Binding-site contacts:
Ligand atom C16 contacts residue LEU50 of chain 1.A at 3.9 Å (hydrophobic).
Ligand atom C16 contacts residue THR51 of chain 1.A at 3.9 Å.
Ligand atom C20 contacts residue MET47 of chain 1.A at 3.9 Å (hydrophobic).
Ligand atom C20 contacts residue MET125 of chain 1.A at 3.8 Å (hydrophobic).
Ligand atom C8 contacts residue ALA54 of chain 1.A at 3.9 Å (hydrophobic).
Ligand atom O1 contacts residue GLU57 of chain 1.A at 2.6 Å (salt-bridge).
Ligand atom O4 contacts residue LEU229 of chain 1.A at 3.6 Å.
Ligand atom C9 contacts residue PHE108 of chain 1.A at 3.8 Å (hydrophobic).
Ligand atom C13 contacts residue LEU229 of chain 1.A at 4.1 Å (hydrophobic).
Ligand atom O3 contacts residue THR51 of chain 1.A at 4.0 Å.
Ligand atom C16 contacts residue MET47 of chain 1.A at 3.8 Å (hydrophobic).
Ligand atom C6 contacts residue GLU57 of chain 1.A at 3.4 Å.
Ligand atom C10 contacts residue PHE108 of chain 1.A at 4.0 Å (hydrophobic).
Ligand atom C6 contacts residue LEU91 of chain 1.A at 4.0 Å (hydrophobic).
Ligand atom O4 contacts residue GLY225 of chain 1.A at 3.6 Å (h-bond).
Ligand atom O2 contacts residue LEU50 of chain 1.A at 3.6 Å.
Ligand atom C21 contacts residue HIS228 of chain 1.A at 3.4 Å.
Ligand atom C15 contacts residue MET47 of chain 1.A at 3.8 Å (hydrophobic).
Ligand atom C12 contacts residue ALA54 of chain 1.A at 3.6 Å (hydrophobic).
Ligand atom C13 contacts residue ALA54 of chain 1.A at 3.5 Å (hydrophobic).
Ligand atom C15 contacts residue THR51 of chain 1.A at 3.4 Å.
Ligand atom C11 contacts residue LEU50 of chain 1.A at 3.9 Å (hydrophobic).
Ligand atom C5 contacts residue LEU91 of chain 1.A at 3.8 Å (hydrophobic).
Ligand atom C3 contacts residue PHE108 of chain 1.A at 3.8 Å (hydrophobic).
Ligand atom O4 contacts residue HIS228 of chain 1.A at 3.0 Å (h-bond).
Ligand atom C3 contacts residue LEU95 of chain 1.A at 3.7 Å (hydrophobic).
Ligand atom C15 contacts residue LEU229 of chain 1.A at 3.9 Å (hydrophobic).
Ligand atom C22 contacts residue LEU229 of chain 1.A at 3.9 Å (hydrophobic).
Ligand atom C1 contacts residue MET92 of chain 1.A at 3.6 Å (hydrophobic).
Ligand atom C2 contacts residue PHE108 of chain 1.A at 4.0 Å (hydrophobic).
Ligand atom O1 contacts residue ARG98 of chain 1.A at 3.3 Å (salt-bridge).
Ligand atom C22 contacts residue HIS228 of chain 1.A at 3.7 Å.
Ligand atom O1 contacts residue LEU91 of chain 1.A at 3.8 Å.
Ligand atom C13 contacts residue TRP87 of chain 1.A at 3.8 Å (hydrophobic).
Ligand atom C7 contacts residue GLU57 of chain 1.A at 3.3 Å.
Ligand atom C4 contacts residue PHE108 of chain 1.A at 3.7 Å (hydrophobic).
Ligand atom C14 contacts residue ALA54 of chain 1.A at 4.0 Å (hydrophobic).
Ligand atom C1 contacts residue LEU132 of chain 1.A at 3.8 Å (hydrophobic).
Ligand atom O4 contacts residue ILE128 of chain 1.A at 4.0 Å.
Ligand atom C8 contacts residue LEU50 of chain 1.A at 3.7 Å (hydrophobic).

A small-molecule ligand and the protein it binds are described below.
Small molecule (SMILES): Cc1cc2cc(O)ccc2c(Oc2ccc(O)cc2)c1-c1cccc(O)c1

Sequence of chain 1.A:
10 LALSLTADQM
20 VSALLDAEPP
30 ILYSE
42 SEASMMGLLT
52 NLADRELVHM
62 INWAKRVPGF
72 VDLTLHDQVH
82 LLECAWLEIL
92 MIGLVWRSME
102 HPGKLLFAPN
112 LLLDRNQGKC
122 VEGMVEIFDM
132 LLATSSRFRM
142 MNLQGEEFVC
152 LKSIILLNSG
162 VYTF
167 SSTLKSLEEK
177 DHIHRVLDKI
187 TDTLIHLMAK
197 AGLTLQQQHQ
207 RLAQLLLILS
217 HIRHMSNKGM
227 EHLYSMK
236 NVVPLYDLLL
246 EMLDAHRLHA